Binding-site contacts:
Ligand atom C11 contacts residue TRP62 of chain 1.A at 3.7 Å (hydrophobic).
Ligand atom N2 contacts residue ASN103 of chain 1.A at 3.3 Å (h-bond).
Ligand atom N1 contacts residue ASN103 of chain 1.A at 4.2 Å.
Ligand atom C2 contacts residue TRP63 of chain 1.A at 3.7 Å (hydrophobic).
Ligand atom RH contacts residue ASP101 of chain 1.A at 3.8 Å.
Ligand atom C13 contacts residue ASP101 of chain 1.A at 4.3 Å.
Ligand atom C7 contacts residue ALA107 of chain 1.A at 4.3 Å (hydrophobic).
Ligand atom C5 contacts residue ASN103 of chain 1.A at 3.8 Å.
Ligand atom CL1 contacts residue GLY102 of chain 1.A at 3.8 Å.
Ligand atom CL1 contacts residue ASN103 of chain 1.A at 4.3 Å.
Ligand atom C8 contacts residue ASN103 of chain 1.A at 4.2 Å.
Ligand atom C1 contacts residue ASN103 of chain 1.A at 3.9 Å.
Ligand atom N1 contacts residue ASP101 of chain 1.A at 3.8 Å.
Ligand atom C13 contacts residue TRP62 of chain 1.A at 3.7 Å (hydrophobic).
Ligand atom C2 contacts residue ASP101 of chain 1.A at 2.8 Å.
Ligand atom C15 contacts residue LEU75 of chain 1.A at 4.0 Å (hydrophobic).
Ligand atom C1 contacts residue ASP101 of chain 1.A at 4.1 Å.
Ligand atom C13 contacts residue LEU75 of chain 1.A at 4.1 Å (hydrophobic).
Ligand atom C4 contacts residue ASN103 of chain 1.A at 3.3 Å.
Ligand atom C13 contacts residue TRP63 of chain 1.A at 3.5 Å (hydrophobic).
Ligand atom C6 contacts residue ALA107 of chain 1.A at 4.1 Å (hydrophobic).
Ligand atom C3 contacts residue ASN103 of chain 1.A at 3.6 Å.
Ligand atom C9 contacts residue ASN103 of chain 1.A at 3.5 Å.
Ligand atom C12 contacts residue ASP101 of chain 1.A at 4.4 Å.
Ligand atom C15 contacts residue TRP63 of chain 1.A at 4.1 Å (hydrophobic).
Ligand atom C14 contacts residue ASP101 of chain 1.A at 4.4 Å.
Ligand atom C15 contacts residue ASP101 of chain 1.A at 4.0 Å.

Sequence of chain 1.A:
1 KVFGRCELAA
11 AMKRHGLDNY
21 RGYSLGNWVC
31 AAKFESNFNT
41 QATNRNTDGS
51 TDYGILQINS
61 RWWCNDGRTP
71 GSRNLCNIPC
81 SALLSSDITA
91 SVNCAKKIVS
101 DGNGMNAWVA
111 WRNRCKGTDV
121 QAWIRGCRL

The small molecule below binds the protein below.
Small molecule (SMILES): Cn1c([Rh]2345(Cl)C6(C)C2(C)C3(C)C4(C)C65C)[n+](C)c2ccccc21